Sequence of chain 1.B:
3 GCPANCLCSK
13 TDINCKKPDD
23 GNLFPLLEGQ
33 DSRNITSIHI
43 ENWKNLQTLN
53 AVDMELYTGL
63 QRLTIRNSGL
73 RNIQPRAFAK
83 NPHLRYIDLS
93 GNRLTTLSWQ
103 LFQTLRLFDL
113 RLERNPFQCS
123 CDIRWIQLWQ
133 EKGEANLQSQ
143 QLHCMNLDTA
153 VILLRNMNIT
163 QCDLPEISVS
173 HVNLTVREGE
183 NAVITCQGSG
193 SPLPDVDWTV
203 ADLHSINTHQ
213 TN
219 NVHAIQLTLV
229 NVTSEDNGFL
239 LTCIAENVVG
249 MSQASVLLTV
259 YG

The small molecule below binds the protein below.
Small molecule (SMILES): CC(=O)N[C@@H]1[C@@H](O)[C@H](O)[C@@H](CO)O[C@H]1O

Binding-site contacts:
Ligand atom N2 contacts residue ASN229 of chain 1.B at 3.0 Å (h-bond).
Ligand atom C3 contacts residue ASN229 of chain 1.B at 3.7 Å.
Ligand atom O3 contacts residue ASN229 of chain 1.B at 4.4 Å.
Ligand atom C2 contacts residue ASN229 of chain 1.B at 2.3 Å.
Ligand atom C8 contacts residue ASN229 of chain 1.B at 4.3 Å.
Ligand atom C1 contacts residue ASN229 of chain 1.B at 1.4 Å.
Ligand atom C7 contacts residue ASN229 of chain 1.B at 3.3 Å.
Ligand atom C4 contacts residue ASN229 of chain 1.B at 4.1 Å.
Ligand atom O7 contacts residue ASN229 of chain 1.B at 3.1 Å (h-bond).
Ligand atom C5 contacts residue ASN229 of chain 1.B at 3.7 Å.
Ligand atom O5 contacts residue ASN229 of chain 1.B at 2.4 Å (h-bond).